Binding-site contacts:
Ligand atom N1 contacts residue ASP123 of chain 1.F at 2.9 Å (salt-bridge).
Ligand atom O3G contacts residue PRO38 of chain 1.F at 3.7 Å.
Ligand atom O2B contacts residue LYS20 of chain 1.F at 2.8 Å (salt-bridge).
Ligand atom C8 contacts residue ALA22 of chain 1.F at 3.6 Å (hydrophobic).
Ligand atom O6 contacts residue ASN120 of chain 1.F at 3.4 Å (h-bond).
Ligand atom C6 contacts residue ASP123 of chain 1.F at 3.6 Å.
Ligand atom O1A contacts residue ALA22 of chain 1.F at 2.9 Å (h-bond).
Ligand atom O1B contacts residue MG1 of chain 1.U at 2.4 Å.
Ligand atom N7 contacts residue ASN120 of chain 1.F at 3.1 Å (h-bond).
Ligand atom O2A contacts residue TYR36 of chain 1.F at 3.6 Å.
Ligand atom C8 contacts residue GLY19 of chain 1.F at 3.7 Å.
Ligand atom O2G contacts residue GLY16 of chain 1.F at 3.6 Å.
Ligand atom O3' contacts residue ASP34 of chain 1.F at 3.1 Å (salt-bridge).
Ligand atom C2' contacts residue VAL33 of chain 1.F at 3.6 Å (hydrophobic).
Ligand atom O6 contacts residue ALA150 of chain 1.F at 2.8 Å (h-bond).
Ligand atom O2G contacts residue LYS20 of chain 1.F at 2.8 Å (salt-bridge).
Ligand atom PB contacts residue MG1 of chain 1.U at 3.6 Å.
Ligand atom N7 contacts residue ALA150 of chain 1.F at 3.6 Å.
Ligand atom O2' contacts residue VAL33 of chain 1.F at 2.7 Å (h-bond).
Ligand atom O2B contacts residue VAL18 of chain 1.F at 3.3 Å (h-bond).
Ligand atom N2 contacts residue LEU124 of chain 1.F at 3.5 Å.
Ligand atom O2' contacts residue ASP34 of chain 1.F at 3.1 Å (salt-bridge).
Ligand atom O1G contacts residue MG1 of chain 1.U at 2.5 Å.
Ligand atom O1B contacts residue SER21 of chain 1.F at 3.1 Å (h-bond).
Ligand atom N2 contacts residue ASP123 of chain 1.F at 2.9 Å (salt-bridge).
Ligand atom PB contacts residue LYS20 of chain 1.F at 3.6 Å.
Ligand atom N7 contacts residue ALA22 of chain 1.F at 3.7 Å.
Ligand atom O1A contacts residue GLY19 of chain 1.F at 3.4 Å.
Ligand atom O2B contacts residue GLY19 of chain 1.F at 2.8 Å (h-bond).
Ligand atom O1A contacts residue SER21 of chain 1.F at 3.2 Å (h-bond).
Ligand atom O6 contacts residue LYS121 of chain 1.F at 3.5 Å.
Ligand atom N9 contacts residue LYS121 of chain 1.F at 3.7 Å.
Ligand atom O6 contacts residue LYS151 of chain 1.F at 3.6 Å (salt-bridge).
Ligand atom O6 contacts residue ASP123 of chain 1.F at 3.5 Å (salt-bridge).
Ligand atom O1G contacts residue THR39 of chain 1.F at 3.1 Å (h-bond).
Ligand atom O2' contacts residue PHE32 of chain 1.F at 3.6 Å.
Ligand atom O3A contacts residue GLY19 of chain 1.F at 3.4 Å (h-bond).
Ligand atom O4' contacts residue LYS121 of chain 1.F at 3.1 Å (salt-bridge).
Ligand atom N3B contacts residue GLY17 of chain 1.F at 3.0 Å (h-bond).
Ligand atom O6 contacts residue SER149 of chain 1.F at 3.5 Å.

Sequence of chain 1.F:
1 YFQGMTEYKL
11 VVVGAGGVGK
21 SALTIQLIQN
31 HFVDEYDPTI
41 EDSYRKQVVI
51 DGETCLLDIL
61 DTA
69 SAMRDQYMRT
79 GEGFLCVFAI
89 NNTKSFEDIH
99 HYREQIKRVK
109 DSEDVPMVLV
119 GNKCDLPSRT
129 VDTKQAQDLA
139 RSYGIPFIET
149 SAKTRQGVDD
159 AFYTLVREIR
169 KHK

A protein and the small-molecule ligand that binds it are described below.
Small molecule (SMILES): Nc1nc2c(ncn2[C@@H]2O[C@H](CO[P](=O)(O)O[P](=O)(O)NP(=O)(O)O)[C@@H](O)[C@H]2O)c(=O)[nH]1